Sequence of chain 1.A:
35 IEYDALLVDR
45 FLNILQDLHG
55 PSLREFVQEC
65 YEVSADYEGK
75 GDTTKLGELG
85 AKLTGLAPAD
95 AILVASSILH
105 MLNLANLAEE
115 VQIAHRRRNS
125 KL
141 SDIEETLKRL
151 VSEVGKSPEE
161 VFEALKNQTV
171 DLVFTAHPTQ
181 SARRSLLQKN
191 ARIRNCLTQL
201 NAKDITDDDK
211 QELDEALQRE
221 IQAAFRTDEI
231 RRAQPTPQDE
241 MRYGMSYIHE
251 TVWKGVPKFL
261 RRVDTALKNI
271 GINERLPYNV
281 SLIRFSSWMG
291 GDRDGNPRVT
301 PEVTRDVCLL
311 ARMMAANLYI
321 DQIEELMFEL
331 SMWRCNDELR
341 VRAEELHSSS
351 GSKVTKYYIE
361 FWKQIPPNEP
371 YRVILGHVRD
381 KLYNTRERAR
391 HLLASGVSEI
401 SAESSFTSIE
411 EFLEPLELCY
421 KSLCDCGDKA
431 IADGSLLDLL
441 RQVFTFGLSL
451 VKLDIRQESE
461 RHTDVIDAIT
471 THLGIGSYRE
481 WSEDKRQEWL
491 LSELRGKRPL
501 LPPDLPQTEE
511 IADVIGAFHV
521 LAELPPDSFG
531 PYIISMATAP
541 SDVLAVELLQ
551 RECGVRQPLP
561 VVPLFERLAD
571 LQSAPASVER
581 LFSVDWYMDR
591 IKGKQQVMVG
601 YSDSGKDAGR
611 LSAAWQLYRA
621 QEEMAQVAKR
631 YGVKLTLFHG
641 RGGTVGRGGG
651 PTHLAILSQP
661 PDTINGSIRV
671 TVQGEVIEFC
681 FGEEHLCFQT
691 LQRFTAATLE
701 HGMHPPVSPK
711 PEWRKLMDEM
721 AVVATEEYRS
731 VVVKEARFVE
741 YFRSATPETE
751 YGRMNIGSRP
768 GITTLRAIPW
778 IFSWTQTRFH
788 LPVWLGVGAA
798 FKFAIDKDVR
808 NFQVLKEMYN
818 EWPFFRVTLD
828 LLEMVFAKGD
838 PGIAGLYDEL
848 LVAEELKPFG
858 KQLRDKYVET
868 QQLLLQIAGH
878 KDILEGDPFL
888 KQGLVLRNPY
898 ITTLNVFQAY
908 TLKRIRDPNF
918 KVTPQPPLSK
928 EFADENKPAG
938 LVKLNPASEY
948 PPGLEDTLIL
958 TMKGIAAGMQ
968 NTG

Sequence of chain 1.B:
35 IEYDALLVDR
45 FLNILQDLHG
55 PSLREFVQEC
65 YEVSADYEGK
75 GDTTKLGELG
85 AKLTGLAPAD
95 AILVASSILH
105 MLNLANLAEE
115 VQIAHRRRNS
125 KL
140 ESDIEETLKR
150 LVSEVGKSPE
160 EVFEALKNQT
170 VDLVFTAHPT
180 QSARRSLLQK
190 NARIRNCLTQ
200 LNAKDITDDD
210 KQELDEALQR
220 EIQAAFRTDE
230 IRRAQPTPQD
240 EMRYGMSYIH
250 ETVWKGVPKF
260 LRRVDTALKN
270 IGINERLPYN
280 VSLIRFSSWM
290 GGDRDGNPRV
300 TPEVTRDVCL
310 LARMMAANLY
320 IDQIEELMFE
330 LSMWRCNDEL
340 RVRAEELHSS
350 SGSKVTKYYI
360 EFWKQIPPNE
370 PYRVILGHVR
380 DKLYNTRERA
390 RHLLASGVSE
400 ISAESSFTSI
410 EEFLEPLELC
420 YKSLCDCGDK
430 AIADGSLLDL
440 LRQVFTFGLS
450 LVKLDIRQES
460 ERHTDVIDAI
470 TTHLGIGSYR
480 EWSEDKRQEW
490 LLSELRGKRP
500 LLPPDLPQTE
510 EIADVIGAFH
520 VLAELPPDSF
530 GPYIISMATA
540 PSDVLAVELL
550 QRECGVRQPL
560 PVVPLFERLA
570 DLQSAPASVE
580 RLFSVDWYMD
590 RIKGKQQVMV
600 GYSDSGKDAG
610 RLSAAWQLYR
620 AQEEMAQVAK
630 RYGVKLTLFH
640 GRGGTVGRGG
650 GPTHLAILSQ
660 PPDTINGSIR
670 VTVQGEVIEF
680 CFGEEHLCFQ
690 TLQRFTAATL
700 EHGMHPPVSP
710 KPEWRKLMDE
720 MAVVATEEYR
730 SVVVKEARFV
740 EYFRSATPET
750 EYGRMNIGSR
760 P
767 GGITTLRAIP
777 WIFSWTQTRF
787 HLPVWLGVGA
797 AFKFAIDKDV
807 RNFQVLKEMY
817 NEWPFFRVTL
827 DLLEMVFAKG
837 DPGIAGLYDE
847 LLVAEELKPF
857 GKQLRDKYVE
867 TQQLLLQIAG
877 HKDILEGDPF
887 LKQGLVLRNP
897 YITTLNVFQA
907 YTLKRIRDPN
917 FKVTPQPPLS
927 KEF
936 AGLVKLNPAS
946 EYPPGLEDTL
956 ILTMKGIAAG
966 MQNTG

This protein binds this small molecule.
Small molecule (SMILES): NCC(=O)O

Binding-site contacts:
Ligand atom OXT contacts residue GLU229 of chain 1.B at 2.9 Å (salt-bridge).
Ligand atom N contacts residue ASP228 of chain 1.B at 4.0 Å.
Ligand atom C contacts residue THR227 of chain 1.B at 4.0 Å.
Ligand atom OXT contacts residue ARG334 of chain 1.A at 4.1 Å.
Ligand atom CA contacts residue ASP228 of chain 1.B at 4.1 Å.
Ligand atom C contacts residue GLU229 of chain 1.B at 3.4 Å.
Ligand atom N contacts residue LEU938 of chain 1.B at 3.6 Å.
Ligand atom O contacts residue THR227 of chain 1.B at 4.3 Å.
Ligand atom O contacts residue GLU229 of chain 1.B at 4.4 Å.
Ligand atom N contacts residue THR227 of chain 1.B at 3.8 Å.
Ligand atom CA contacts residue TRP333 of chain 1.A at 3.2 Å (hydrophobic).
Ligand atom C contacts residue PHE225 of chain 1.B at 3.1 Å (hydrophobic).
Ligand atom OXT contacts residue THR227 of chain 1.B at 4.4 Å.
Ligand atom OXT contacts residue PHE225 of chain 1.B at 3.1 Å (h-bond).
Ligand atom O contacts residue ARG334 of chain 1.A at 2.6 Å (salt-bridge).
Ligand atom CA contacts residue PHE225 of chain 1.B at 4.2 Å (hydrophobic).
Ligand atom CA contacts residue ARG334 of chain 1.A at 4.2 Å.
Ligand atom O contacts residue TRP333 of chain 1.A at 3.8 Å.
Ligand atom OXT contacts residue SER100 of chain 1.B at 3.7 Å.
Ligand atom C contacts residue LEU938 of chain 1.B at 4.2 Å (hydrophobic).
Ligand atom O contacts residue PHE225 of chain 1.B at 3.0 Å (h-bond).
Ligand atom O contacts residue ARG226 of chain 1.B at 3.4 Å.
Ligand atom C contacts residue ARG334 of chain 1.A at 3.4 Å.
Ligand atom CA contacts residue GLU229 of chain 1.B at 3.3 Å.
Ligand atom CA contacts residue LEU938 of chain 1.B at 3.6 Å (hydrophobic).
Ligand atom C contacts residue ARG226 of chain 1.B at 4.2 Å.
Ligand atom OXT contacts residue LEU97 of chain 1.B at 4.2 Å.
Ligand atom N contacts residue GLU229 of chain 1.B at 2.7 Å (salt-bridge).
Ligand atom CA contacts residue THR227 of chain 1.B at 3.5 Å.
Ligand atom C contacts residue TRP333 of chain 1.A at 4.0 Å (hydrophobic).
Ligand atom N contacts residue TRP333 of chain 1.A at 4.4 Å.